Binding-site contacts:
Ligand atom C9 contacts residue PHE237 of chain 6.A at 3.7 Å (hydrophobic).
Ligand atom CL3 contacts residue LEU240 of chain 6.A at 3.8 Å.
Ligand atom O1 contacts residue ILE110 of chain 6.A at 3.7 Å.
Ligand atom C2 contacts residue PHE237 of chain 6.A at 3.6 Å (hydrophobic).
Ligand atom C20 contacts residue LEU240 of chain 6.A at 3.8 Å (hydrophobic).
Ligand atom C17 contacts residue TYR159 of chain 6.A at 3.7 Å (hydrophobic).
Ligand atom CL2 contacts residue TYR159 of chain 6.A at 3.6 Å.
Ligand atom C21 contacts residue SER128 of chain 6.A at 3.8 Å.
Ligand atom CL2 contacts residue ALA24 of chain 6.C at 3.5 Å.
Ligand atom CL2 contacts residue ILE25 of chain 6.C at 3.4 Å.
Ligand atom C13 contacts residue PHE134 of chain 6.A at 3.7 Å (hydrophobic).
Ligand atom O1 contacts residue MET132 of chain 6.A at 3.7 Å.
Ligand atom C12 contacts residue PHE134 of chain 6.A at 3.8 Å (hydrophobic).
Ligand atom C14 contacts residue TYR159 of chain 6.A at 3.5 Å (hydrophobic).
Ligand atom C9 contacts residue VAL199 of chain 6.A at 3.6 Å (hydrophobic).
Ligand atom O1 contacts residue PHE237 of chain 6.A at 3.8 Å.
Ligand atom O3 contacts residue TYR112 of chain 6.A at 3.6 Å.
Ligand atom C21 contacts residue TYR205 of chain 6.A at 3.8 Å (hydrophobic).
Ligand atom C13 contacts residue MET132 of chain 6.A at 3.4 Å (hydrophobic).
Ligand atom C21 contacts residue HIS207 of chain 6.A at 3.6 Å.
Ligand atom C17 contacts residue ALA24 of chain 6.C at 3.7 Å (hydrophobic).
Ligand atom C13 contacts residue ILE110 of chain 6.A at 3.7 Å (hydrophobic).
Ligand atom C11 contacts residue ILE110 of chain 6.A at 3.8 Å (hydrophobic).
Ligand atom CL3 contacts residue PHE134 of chain 6.A at 3.8 Å.
Ligand atom C16 contacts residue ALA24 of chain 6.C at 3.8 Å (hydrophobic).
Ligand atom C20 contacts residue ILE194 of chain 6.A at 3.8 Å (hydrophobic).
Ligand atom C12 contacts residue ILE110 of chain 6.A at 3.8 Å (hydrophobic).
Ligand atom C10 contacts residue TYR159 of chain 6.A at 3.5 Å (hydrophobic).
Ligand atom C19 contacts residue LEU240 of chain 6.A at 3.8 Å (hydrophobic).
Ligand atom C6 contacts residue TYR112 of chain 6.A at 3.7 Å (hydrophobic).
Ligand atom O2 contacts residue VAL196 of chain 6.A at 3.4 Å.
Ligand atom C1 contacts residue TYR205 of chain 6.A at 3.8 Å (hydrophobic).
Ligand atom C5 contacts residue TYR112 of chain 6.A at 3.5 Å (hydrophobic).
Ligand atom O3 contacts residue PHE130 of chain 6.A at 3.6 Å.
Ligand atom C3 contacts residue MET132 of chain 6.A at 3.7 Å (hydrophobic).
Ligand atom C8 contacts residue MET132 of chain 6.A at 3.4 Å (hydrophobic).
Ligand atom C7 contacts residue PHE237 of chain 6.A at 3.5 Å (hydrophobic).
Ligand atom C7 contacts residue MET132 of chain 6.A at 3.3 Å (hydrophobic).
Ligand atom C16 contacts residue TYR159 of chain 6.A at 3.8 Å (hydrophobic).
Ligand atom C4 contacts residue MET132 of chain 6.A at 3.8 Å (hydrophobic).

Sequence of chain 6.C:
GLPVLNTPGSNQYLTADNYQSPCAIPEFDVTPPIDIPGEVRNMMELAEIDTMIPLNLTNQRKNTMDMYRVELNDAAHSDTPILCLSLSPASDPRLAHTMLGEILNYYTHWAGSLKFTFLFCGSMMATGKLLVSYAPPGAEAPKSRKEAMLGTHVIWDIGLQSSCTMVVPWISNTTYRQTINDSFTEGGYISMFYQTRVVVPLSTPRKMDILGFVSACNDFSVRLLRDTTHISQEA

This small molecule binds to this protein.
Small molecule (SMILES): COc1ccc(OCc2ccc(COc3c(Cl)cccc3Cl)cc2)c(Cl)c1

Sequence of chain 6.A:
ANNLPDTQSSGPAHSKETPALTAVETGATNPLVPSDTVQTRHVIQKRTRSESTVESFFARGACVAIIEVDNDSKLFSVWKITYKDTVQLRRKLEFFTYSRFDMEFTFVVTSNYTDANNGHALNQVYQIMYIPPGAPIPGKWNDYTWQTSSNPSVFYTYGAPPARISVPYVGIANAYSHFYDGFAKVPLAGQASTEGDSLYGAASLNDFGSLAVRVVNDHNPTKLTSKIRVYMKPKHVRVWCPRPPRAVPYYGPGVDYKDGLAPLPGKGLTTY